Sequence of chain 1.G:
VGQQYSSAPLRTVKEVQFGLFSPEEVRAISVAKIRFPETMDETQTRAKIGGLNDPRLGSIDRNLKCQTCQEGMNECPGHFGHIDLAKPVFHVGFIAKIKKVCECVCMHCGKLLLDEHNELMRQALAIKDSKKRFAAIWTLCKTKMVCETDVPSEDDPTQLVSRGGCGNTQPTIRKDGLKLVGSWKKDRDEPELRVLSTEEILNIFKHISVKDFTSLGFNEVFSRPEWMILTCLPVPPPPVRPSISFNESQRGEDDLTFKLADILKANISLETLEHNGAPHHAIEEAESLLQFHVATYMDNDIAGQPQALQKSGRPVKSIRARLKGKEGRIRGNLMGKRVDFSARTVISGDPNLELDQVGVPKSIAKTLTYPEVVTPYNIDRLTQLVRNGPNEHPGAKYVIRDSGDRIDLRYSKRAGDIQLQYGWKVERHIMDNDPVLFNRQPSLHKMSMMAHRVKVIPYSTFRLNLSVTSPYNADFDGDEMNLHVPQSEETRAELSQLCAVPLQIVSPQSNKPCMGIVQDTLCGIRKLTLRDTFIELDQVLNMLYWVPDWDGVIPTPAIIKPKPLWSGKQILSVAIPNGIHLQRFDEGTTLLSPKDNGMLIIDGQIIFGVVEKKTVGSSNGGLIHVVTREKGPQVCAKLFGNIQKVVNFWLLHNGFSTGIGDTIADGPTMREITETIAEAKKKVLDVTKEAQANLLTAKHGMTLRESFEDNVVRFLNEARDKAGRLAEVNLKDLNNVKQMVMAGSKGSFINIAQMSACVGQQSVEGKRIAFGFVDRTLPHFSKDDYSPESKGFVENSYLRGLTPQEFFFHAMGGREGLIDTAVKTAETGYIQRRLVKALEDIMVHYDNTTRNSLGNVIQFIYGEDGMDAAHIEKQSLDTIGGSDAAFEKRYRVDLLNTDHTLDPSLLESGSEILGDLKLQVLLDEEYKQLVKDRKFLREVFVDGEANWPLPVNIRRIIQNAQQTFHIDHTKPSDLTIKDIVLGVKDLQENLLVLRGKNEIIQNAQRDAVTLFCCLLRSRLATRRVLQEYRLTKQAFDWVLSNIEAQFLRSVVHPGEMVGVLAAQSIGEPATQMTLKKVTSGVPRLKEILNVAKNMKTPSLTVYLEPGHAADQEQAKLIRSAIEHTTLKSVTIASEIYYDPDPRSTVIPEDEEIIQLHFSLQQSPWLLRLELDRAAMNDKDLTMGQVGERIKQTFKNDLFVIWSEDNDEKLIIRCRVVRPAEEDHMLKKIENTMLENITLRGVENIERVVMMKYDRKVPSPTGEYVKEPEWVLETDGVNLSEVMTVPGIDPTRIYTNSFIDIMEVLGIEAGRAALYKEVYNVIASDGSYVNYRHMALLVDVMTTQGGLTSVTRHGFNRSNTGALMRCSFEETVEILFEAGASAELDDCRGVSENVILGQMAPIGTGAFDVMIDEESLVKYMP

Binding-site contacts:
Ligand atom O4' contacts residue HIS1387 of chain 1.G at 3.7 Å.
Ligand atom OP1 contacts residue LYS101 of chain 1.G at 3.6 Å.
Ligand atom OP2 contacts residue ASN1110 of chain 1.G at 4.0 Å.
Ligand atom O3' contacts residue HIS1387 of chain 1.G at 3.9 Å.
Ligand atom C5' contacts residue HIS1387 of chain 1.G at 3.2 Å.
Ligand atom OP1 contacts residue LYS1109 of chain 1.G at 4.4 Å.
Ligand atom OP1 contacts residue ALA1108 of chain 1.G at 4.2 Å.
Ligand atom OP1 contacts residue HIS1387 of chain 1.G at 4.3 Å.
Ligand atom C4' contacts residue HIS1387 of chain 1.G at 4.0 Å.
Ligand atom C4' contacts residue HIS1387 of chain 1.G at 3.8 Å.
Ligand atom O5' contacts residue HIS1387 of chain 1.G at 4.4 Å.

This protein binds this small molecule.
Small molecule (SMILES): Cc1cn([C@H]2C[C@H](O[P](=O)(O)OC[C@H]3O[C@@H](n4cnc5c(N)ncnc54)C[C@@H]3O[P](=O)(O)OC[C@H]3O[C@@H](n4ccc(N)nc4=O)C[C@@H]3O[P](=O)(O)OC[C@H]3O[C@@H](n4cc(C)c(=O)[nH]c4=O)C[C@@H]3O)[C@@H](CO[P](=O)(O)O[C@H]3C[C@H](n4cnc5c(=O)nc(N)[nH]c54)O[C@@H]3CO[P](=O)(O)O[C@H]3C[C@H](n4cnc5c(N)ncnc54)O[C@@H]3CO[P](=O)(O)O[C@H]3C[C@H](n4cnc5c(N)ncnc54)O[C@@H]3CO)O2)c(=O)[nH]c1=O